Sequence of chain 1.A:
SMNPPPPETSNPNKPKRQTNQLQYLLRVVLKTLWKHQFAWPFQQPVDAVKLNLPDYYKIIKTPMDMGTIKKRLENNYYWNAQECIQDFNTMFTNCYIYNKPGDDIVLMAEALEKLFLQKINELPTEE

Binding-site contacts:
Ligand atom N11 contacts residue LEU51 of chain 1.A at 3.6 Å.
Ligand atom C3 contacts residue ILE105 of chain 1.A at 3.9 Å (hydrophobic).
Ligand atom N18 contacts residue ILE105 of chain 1.A at 3.9 Å.
Ligand atom C13 contacts residue LEU51 of chain 1.A at 3.9 Å (hydrophobic).
Ligand atom C14 contacts residue PRO41 of chain 1.A at 3.2 Å (hydrophobic).
Ligand atom N18 contacts residue TYR98 of chain 1.A at 3.9 Å.
Ligand atom C9 contacts residue LEU51 of chain 1.A at 3.6 Å (hydrophobic).
Ligand atom C15 contacts residue VAL46 of chain 1.A at 3.4 Å (hydrophobic).
Ligand atom C23 contacts residue TRP40 of chain 1.A at 3.8 Å (hydrophobic).
Ligand atom N12 contacts residue TRP40 of chain 1.A at 3.8 Å.
Ligand atom C21 contacts residue ILE105 of chain 1.A at 3.8 Å (hydrophobic).
Ligand atom C13 contacts residue PRO41 of chain 1.A at 4.0 Å (hydrophobic).
Ligand atom N16 contacts residue ILE105 of chain 1.A at 3.6 Å.
Ligand atom C9 contacts residue PRO41 of chain 1.A at 4.0 Å (hydrophobic).
Ligand atom C2 contacts residue MET108 of chain 1.A at 3.9 Å (hydrophobic).
Ligand atom N17 contacts residue ILE105 of chain 1.A at 4.0 Å.
Ligand atom C19 contacts residue ASN99 of chain 1.A at 3.9 Å.
Ligand atom C22 contacts residue ASN99 of chain 1.A at 3.4 Å.
Ligand atom C15 contacts residue ILE105 of chain 1.A at 4.0 Å (hydrophobic).
Ligand atom C2 contacts residue TRP40 of chain 1.A at 3.8 Å (hydrophobic).
Ligand atom C13 contacts residue ILE105 of chain 1.A at 3.8 Å (hydrophobic).
Ligand atom C23 contacts residue LEU51 of chain 1.A at 3.4 Å (hydrophobic).
Ligand atom C22 contacts residue ILE105 of chain 1.A at 4.0 Å (hydrophobic).
Ligand atom C15 contacts residue PRO41 of chain 1.A at 3.9 Å (hydrophobic).
Ligand atom N11 contacts residue TRP40 of chain 1.A at 3.7 Å.
Ligand atom C19 contacts residue ILE105 of chain 1.A at 3.7 Å (hydrophobic).
Ligand atom N18 contacts residue ASN99 of chain 1.A at 3.1 Å (h-bond).
Ligand atom N17 contacts residue ASN99 of chain 1.A at 4.0 Å.
Ligand atom C2 contacts residue ILE105 of chain 1.A at 3.6 Å (hydrophobic).
Ligand atom N20 contacts residue ILE105 of chain 1.A at 3.6 Å.
Ligand atom C14 contacts residue VAL46 of chain 1.A at 3.9 Å (hydrophobic).
Ligand atom N12 contacts residue LEU51 of chain 1.A at 3.2 Å.
Ligand atom C10 contacts residue LEU51 of chain 1.A at 3.9 Å (hydrophobic).
Ligand atom C10 contacts residue PRO41 of chain 1.A at 3.8 Å (hydrophobic).
Ligand atom C8 contacts residue LEU51 of chain 1.A at 3.6 Å (hydrophobic).
Ligand atom C1 contacts residue ILE105 of chain 1.A at 3.8 Å (hydrophobic).
Ligand atom C1 contacts residue TRP40 of chain 1.A at 3.7 Å (hydrophobic).
Ligand atom C21 contacts residue VAL46 of chain 1.A at 4.0 Å (hydrophobic).
Ligand atom C4 contacts residue ILE105 of chain 1.A at 4.0 Å (hydrophobic).
Ligand atom C14 contacts residue ILE105 of chain 1.A at 4.0 Å (hydrophobic).

This small molecule binds to this protein.
Small molecule (SMILES): Cc1nnc2ccc(-c3cnn(C)c3Oc3ccccc3)nn12